Binding-site contacts:
Ligand atom O4 contacts residue TYR271 of chain 1.C at 4.2 Å.
Ligand atom C6 contacts residue TYR271 of chain 1.C at 4.0 Å (hydrophobic).
Ligand atom C5 contacts residue ASN430 of chain 1.C at 3.7 Å.
Ligand atom C8 contacts residue ARG431 of chain 1.C at 3.8 Å.
Ligand atom O7 contacts residue SER429 of chain 1.C at 3.2 Å (h-bond).
Ligand atom O7 contacts residue ASN430 of chain 1.C at 3.6 Å (h-bond).
Ligand atom C1 contacts residue ASN430 of chain 1.C at 1.5 Å.
Ligand atom C8 contacts residue ASN430 of chain 1.C at 3.6 Å.
Ligand atom C7 contacts residue SER429 of chain 1.C at 3.8 Å.
Ligand atom C7 contacts residue ASN430 of chain 1.C at 3.1 Å.
Ligand atom C4 contacts residue ASN430 of chain 1.C at 4.3 Å.
Ligand atom N2 contacts residue SER429 of chain 1.C at 4.4 Å.
Ligand atom C5 contacts residue TYR271 of chain 1.C at 3.8 Å (hydrophobic).
Ligand atom C2 contacts residue SER429 of chain 1.C at 4.1 Å.
Ligand atom C1 contacts residue SER429 of chain 1.C at 3.8 Å.
Ligand atom O5 contacts residue SER429 of chain 1.C at 4.3 Å.
Ligand atom N2 contacts residue ASN430 of chain 1.C at 2.9 Å (h-bond).
Ligand atom O5 contacts residue ASN430 of chain 1.C at 2.5 Å (h-bond).
Ligand atom C3 contacts residue ASN430 of chain 1.C at 3.8 Å.
Ligand atom C2 contacts residue ASN430 of chain 1.C at 2.6 Å.

Sequence of chain 1.C:
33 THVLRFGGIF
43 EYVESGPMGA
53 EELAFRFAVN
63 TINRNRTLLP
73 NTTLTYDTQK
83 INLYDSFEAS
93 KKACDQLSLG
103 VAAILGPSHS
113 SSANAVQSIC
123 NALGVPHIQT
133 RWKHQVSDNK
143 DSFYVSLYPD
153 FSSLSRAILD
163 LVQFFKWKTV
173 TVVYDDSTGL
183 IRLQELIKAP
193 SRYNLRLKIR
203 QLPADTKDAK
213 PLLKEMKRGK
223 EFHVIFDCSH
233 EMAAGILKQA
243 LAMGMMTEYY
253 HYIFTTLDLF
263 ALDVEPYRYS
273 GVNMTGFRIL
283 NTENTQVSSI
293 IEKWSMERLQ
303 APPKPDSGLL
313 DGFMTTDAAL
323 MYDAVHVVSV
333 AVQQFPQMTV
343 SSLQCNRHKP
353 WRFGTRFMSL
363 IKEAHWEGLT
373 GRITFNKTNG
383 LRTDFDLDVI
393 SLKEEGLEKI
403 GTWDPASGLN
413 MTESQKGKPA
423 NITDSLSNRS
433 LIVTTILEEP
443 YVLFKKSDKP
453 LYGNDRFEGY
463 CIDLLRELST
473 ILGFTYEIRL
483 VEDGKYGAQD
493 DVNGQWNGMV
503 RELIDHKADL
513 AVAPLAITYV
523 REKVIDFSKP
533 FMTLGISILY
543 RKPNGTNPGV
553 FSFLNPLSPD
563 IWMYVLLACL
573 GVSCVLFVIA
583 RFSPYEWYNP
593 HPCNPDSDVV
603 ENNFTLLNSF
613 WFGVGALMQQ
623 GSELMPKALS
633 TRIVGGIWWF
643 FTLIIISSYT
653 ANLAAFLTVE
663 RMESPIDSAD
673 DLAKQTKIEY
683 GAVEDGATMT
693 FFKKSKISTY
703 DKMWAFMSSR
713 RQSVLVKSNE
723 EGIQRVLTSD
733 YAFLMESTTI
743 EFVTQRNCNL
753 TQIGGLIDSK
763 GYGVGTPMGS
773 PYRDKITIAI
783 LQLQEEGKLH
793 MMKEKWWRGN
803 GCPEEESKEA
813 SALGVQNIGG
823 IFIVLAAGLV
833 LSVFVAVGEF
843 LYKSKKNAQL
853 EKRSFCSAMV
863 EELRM

This protein binds this small molecule.
Small molecule (SMILES): CC(=O)N[C@@H]1[C@@H](O)[C@H](O)[C@@H](CO)O[C@H]1O